Binding-site contacts:
Ligand atom C1 contacts residue ASN222 of chain 1.A at 1.5 Å.
Ligand atom O5 contacts residue ASN222 of chain 1.A at 2.4 Å (h-bond).
Ligand atom C4 contacts residue ASN222 of chain 1.A at 4.2 Å.
Ligand atom C5 contacts residue ASN222 of chain 1.A at 3.7 Å.
Ligand atom C2 contacts residue ASN222 of chain 1.A at 2.5 Å.
Ligand atom N2 contacts residue ASN222 of chain 1.A at 3.0 Å (h-bond).
Ligand atom C7 contacts residue ASN222 of chain 1.A at 4.3 Å.
Ligand atom C3 contacts residue ASN222 of chain 1.A at 3.8 Å.

The protein below binds the small molecule below.
Small molecule (SMILES): CC(=O)N[C@@H]1[C@@H](O)[C@H](O)[C@@H](CO)O[C@H]1O

Sequence of chain 1.A:
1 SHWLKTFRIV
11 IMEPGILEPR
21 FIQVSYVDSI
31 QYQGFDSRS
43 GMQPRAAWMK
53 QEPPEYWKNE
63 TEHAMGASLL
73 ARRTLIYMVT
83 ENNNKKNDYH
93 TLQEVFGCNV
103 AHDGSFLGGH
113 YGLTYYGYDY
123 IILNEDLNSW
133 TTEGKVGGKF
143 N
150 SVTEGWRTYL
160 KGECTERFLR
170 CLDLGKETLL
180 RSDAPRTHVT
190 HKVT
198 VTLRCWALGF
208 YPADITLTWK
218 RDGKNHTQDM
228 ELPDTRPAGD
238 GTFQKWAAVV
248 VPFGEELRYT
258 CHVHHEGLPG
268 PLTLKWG